Sequence of chain 1.G:
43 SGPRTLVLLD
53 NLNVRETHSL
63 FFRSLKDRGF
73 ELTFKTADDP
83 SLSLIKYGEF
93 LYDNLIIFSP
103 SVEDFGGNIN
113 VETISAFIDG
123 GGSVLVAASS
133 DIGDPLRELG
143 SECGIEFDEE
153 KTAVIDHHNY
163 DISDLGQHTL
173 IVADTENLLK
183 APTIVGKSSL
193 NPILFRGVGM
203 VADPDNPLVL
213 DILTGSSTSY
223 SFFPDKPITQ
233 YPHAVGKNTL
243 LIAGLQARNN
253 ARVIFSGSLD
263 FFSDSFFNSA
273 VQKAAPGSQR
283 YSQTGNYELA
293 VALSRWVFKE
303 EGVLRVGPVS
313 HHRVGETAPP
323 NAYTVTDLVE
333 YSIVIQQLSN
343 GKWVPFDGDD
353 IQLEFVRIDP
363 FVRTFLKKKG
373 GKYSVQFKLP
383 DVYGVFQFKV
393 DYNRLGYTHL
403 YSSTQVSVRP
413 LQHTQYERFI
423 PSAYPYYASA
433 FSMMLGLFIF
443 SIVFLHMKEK

Sequence of chain 1.F:
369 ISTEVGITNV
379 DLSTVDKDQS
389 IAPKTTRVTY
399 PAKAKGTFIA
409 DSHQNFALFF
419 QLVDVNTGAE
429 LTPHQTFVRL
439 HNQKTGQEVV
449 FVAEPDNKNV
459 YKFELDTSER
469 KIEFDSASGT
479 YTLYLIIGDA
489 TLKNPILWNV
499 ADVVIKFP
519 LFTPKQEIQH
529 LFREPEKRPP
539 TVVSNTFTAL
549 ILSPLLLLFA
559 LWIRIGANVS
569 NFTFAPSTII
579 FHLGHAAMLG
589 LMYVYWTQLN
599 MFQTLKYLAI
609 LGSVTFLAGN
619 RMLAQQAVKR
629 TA

This small molecule binds to this protein.
Small molecule (SMILES): CC(=O)N[C@H]1[C@H](O[C@H]2[C@H](O)[C@@H](NC(C)=O)CO[C@@H]2CO)O[C@H](CO)[C@@H](O[C@@H]2O[C@H](CO[C@H]3O[C@H](CO[C@H]4O[C@H](CO)[C@@H](O)[C@H](O)[C@@H]4O)[C@@H](O)[C@H](O)[C@@H]3O)[C@@H](O)[C@H](O[C@H]3O[C@H](CO)[C@@H](O)[C@H](O)[C@@H]3O[C@H]3O[C@H](CO)[C@@H](O)[C@H](O)[C@@H]3O[C@H]3O[C@H](CO)[C@@H](O)[C@H](O)[C@@H]3O)[C@@H]2O)[C@@H]1O

Binding-site contacts:
Ligand atom O3 contacts residue ILE526 of chain 1.F at 3.9 Å.
Ligand atom N2 contacts residue ASN627 of chain 1.A at 2.9 Å (h-bond).
Ligand atom O6 contacts residue HIS630 of chain 1.A at 3.9 Å.
Ligand atom C1 contacts residue ASN627 of chain 1.A at 1.4 Å.
Ligand atom C6 contacts residue SER629 of chain 1.A at 3.9 Å.
Ligand atom C3 contacts residue GLN527 of chain 1.F at 3.9 Å.
Ligand atom C1 contacts residue LEU134 of chain 1.A at 3.9 Å (hydrophobic).
Ligand atom O4 contacts residue GLN527 of chain 1.F at 2.5 Å (h-bond).
Ligand atom C6 contacts residue PHE363 of chain 1.G at 3.6 Å (hydrophobic).
Ligand atom O4 contacts residue ASP361 of chain 1.G at 3.5 Å (salt-bridge).
Ligand atom C5 contacts residue SER629 of chain 1.A at 3.2 Å.
Ligand atom C6 contacts residue HIS630 of chain 1.A at 3.9 Å.
Ligand atom O6 contacts residue PHE363 of chain 1.G at 3.1 Å.
Ligand atom C2 contacts residue LEU134 of chain 1.A at 3.7 Å (hydrophobic).
Ligand atom C6 contacts residue LEU633 of chain 1.A at 3.9 Å (hydrophobic).
Ligand atom C5 contacts residue ASN627 of chain 1.A at 3.6 Å.
Ligand atom C1 contacts residue SER629 of chain 1.A at 3.6 Å.
Ligand atom C6 contacts residue PRO362 of chain 1.G at 3.3 Å (hydrophobic).
Ligand atom O3 contacts residue GLN527 of chain 1.F at 3.3 Å (h-bond).
Ligand atom C2 contacts residue ASN627 of chain 1.A at 2.5 Å.
Ligand atom O4 contacts residue LEU529 of chain 1.F at 3.3 Å (h-bond).
Ligand atom C5 contacts residue PRO362 of chain 1.G at 4.1 Å (hydrophobic).
Ligand atom C4 contacts residue PRO362 of chain 1.G at 3.8 Å (hydrophobic).
Ligand atom O5 contacts residue ASN627 of chain 1.A at 2.4 Å (h-bond).
Ligand atom O4 contacts residue PRO362 of chain 1.G at 3.0 Å (h-bond).
Ligand atom C2 contacts residue ASP361 of chain 1.G at 3.5 Å.
Ligand atom O2 contacts residue ASP361 of chain 1.G at 3.1 Å (salt-bridge).
Ligand atom O5 contacts residue SER629 of chain 1.A at 3.5 Å (h-bond).
Ligand atom O5 contacts residue HIS630 of chain 1.A at 3.7 Å.
Ligand atom C8 contacts residue LEU633 of chain 1.A at 4.0 Å (hydrophobic).
Ligand atom O7 contacts residue LEU134 of chain 1.A at 3.9 Å.
Ligand atom C4 contacts residue GLN527 of chain 1.F at 3.6 Å.
Ligand atom O6 contacts residue LEU633 of chain 1.A at 4.0 Å.
Ligand atom O4 contacts residue ILE526 of chain 1.F at 3.2 Å.
Ligand atom C6 contacts residue ASP361 of chain 1.G at 4.0 Å.
Ligand atom O6 contacts residue ILE360 of chain 1.G at 4.0 Å.
Ligand atom O4 contacts residue HIS528 of chain 1.F at 3.4 Å.
Ligand atom O7 contacts residue ARG359 of chain 1.G at 3.9 Å.
Ligand atom C3 contacts residue ASN627 of chain 1.A at 3.8 Å.
Ligand atom C7 contacts residue ASN627 of chain 1.A at 3.9 Å.

Sequence of chain 1.A:
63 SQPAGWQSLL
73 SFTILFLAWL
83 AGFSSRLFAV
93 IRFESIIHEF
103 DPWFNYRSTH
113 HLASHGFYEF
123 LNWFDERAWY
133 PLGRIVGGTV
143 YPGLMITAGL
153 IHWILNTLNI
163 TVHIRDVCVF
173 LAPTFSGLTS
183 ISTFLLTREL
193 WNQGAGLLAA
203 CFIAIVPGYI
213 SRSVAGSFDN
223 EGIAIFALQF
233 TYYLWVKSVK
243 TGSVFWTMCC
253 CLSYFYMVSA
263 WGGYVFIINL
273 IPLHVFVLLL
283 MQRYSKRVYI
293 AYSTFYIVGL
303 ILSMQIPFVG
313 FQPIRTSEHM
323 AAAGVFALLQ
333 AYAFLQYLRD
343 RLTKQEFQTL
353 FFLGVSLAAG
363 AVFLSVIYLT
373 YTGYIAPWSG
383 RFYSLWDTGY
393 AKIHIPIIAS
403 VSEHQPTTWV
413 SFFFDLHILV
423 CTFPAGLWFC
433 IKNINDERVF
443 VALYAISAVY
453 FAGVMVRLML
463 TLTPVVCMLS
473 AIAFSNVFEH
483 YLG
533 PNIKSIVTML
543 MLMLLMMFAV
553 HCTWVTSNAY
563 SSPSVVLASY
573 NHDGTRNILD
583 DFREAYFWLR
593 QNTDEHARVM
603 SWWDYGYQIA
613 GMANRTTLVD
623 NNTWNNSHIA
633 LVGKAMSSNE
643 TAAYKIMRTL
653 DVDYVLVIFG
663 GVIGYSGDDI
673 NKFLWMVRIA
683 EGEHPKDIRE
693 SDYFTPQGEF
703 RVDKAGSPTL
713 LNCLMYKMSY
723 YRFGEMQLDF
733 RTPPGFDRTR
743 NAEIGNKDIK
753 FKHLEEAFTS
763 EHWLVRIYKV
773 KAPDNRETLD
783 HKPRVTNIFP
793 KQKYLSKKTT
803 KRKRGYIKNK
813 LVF